Binding-site contacts:
Ligand atom O42 contacts residue TYR180 of chain 3.A at 4.1 Å.
Ligand atom O2 contacts residue MET313 of chain 3.A at 2.9 Å.
Ligand atom O41 contacts residue KCX175 of chain 3.A at 4.0 Å.
Ligand atom C5 contacts residue ZN1 of chain 3.C at 4.2 Å.
Ligand atom C4 contacts residue KCX175 of chain 3.A at 3.8 Å.
Ligand atom O42 contacts residue PHE177 of chain 3.A at 4.0 Å.
Ligand atom C2 contacts residue GLY314 of chain 3.A at 3.6 Å.
Ligand atom C5 contacts residue PHE90 of chain 3.A at 3.8 Å (hydrophobic).
Ligand atom C4 contacts residue TYR180 of chain 3.A at 3.1 Å (hydrophobic).
Ligand atom C2 contacts residue ASN363 of chain 3.A at 3.8 Å.
Ligand atom O2 contacts residue GLY364 of chain 3.A at 3.3 Å (h-bond).
Ligand atom O42 contacts residue ZN1 of chain 3.C at 2.9 Å.
Ligand atom C2 contacts residue ASP342 of chain 3.A at 3.8 Å.
Ligand atom C2 contacts residue GLY364 of chain 3.A at 4.1 Å.
Ligand atom O42 contacts residue HIS208 of chain 3.A at 4.2 Å.
Ligand atom C6 contacts residue HIS85 of chain 3.A at 3.7 Å.
Ligand atom C6 contacts residue ASP342 of chain 3.A at 3.3 Å.
Ligand atom C4 contacts residue ZN1 of chain 3.D at 2.9 Å.
Ligand atom O41 contacts residue HIS264 of chain 3.A at 4.2 Å.
Ligand atom O42 contacts residue KCX175 of chain 3.A at 2.8 Å (h-bond).
Ligand atom O42 contacts residue ZN1 of chain 3.D at 2.4 Å.
Ligand atom C4 contacts residue ZN1 of chain 3.C at 3.7 Å.
Ligand atom O2 contacts residue GLY314 of chain 3.A at 3.0 Å (h-bond).
Ligand atom O42 contacts residue HIS85 of chain 3.A at 3.9 Å.
Ligand atom O41 contacts residue HIS208 of chain 3.A at 3.3 Å.
Ligand atom O41 contacts residue ZN1 of chain 3.D at 2.7 Å.
Ligand atom N3 contacts residue TYR180 of chain 3.A at 3.1 Å (h-bond).
Ligand atom N1 contacts residue GLY364 of chain 3.A at 4.0 Å.
Ligand atom C6 contacts residue ZN1 of chain 3.C at 3.5 Å.
Ligand atom O41 contacts residue TYR180 of chain 3.A at 2.3 Å (h-bond).
Ligand atom C5 contacts residue TYR180 of chain 3.A at 3.5 Å (hydrophobic).
Ligand atom N3 contacts residue ASN363 of chain 3.A at 4.0 Å.
Ligand atom O2 contacts residue ASN363 of chain 3.A at 3.2 Å.
Ligand atom C2 contacts residue MET313 of chain 3.A at 3.8 Å (hydrophobic).
Ligand atom N1 contacts residue ASN363 of chain 3.A at 3.9 Å.
Ligand atom O42 contacts residue HIS264 of chain 3.A at 4.2 Å.
Ligand atom O41 contacts residue GLY314 of chain 3.A at 3.4 Å (h-bond).
Ligand atom C2 contacts residue TYR180 of chain 3.A at 4.2 Å (hydrophobic).
Ligand atom N3 contacts residue GLY314 of chain 3.A at 2.9 Å (h-bond).
Ligand atom N1 contacts residue ASP342 of chain 3.A at 3.2 Å (salt-bridge).

The protein below binds the small molecule below.
Small molecule (SMILES): NC(=O)NCCC(=O)O

Sequence of chain 3.A:
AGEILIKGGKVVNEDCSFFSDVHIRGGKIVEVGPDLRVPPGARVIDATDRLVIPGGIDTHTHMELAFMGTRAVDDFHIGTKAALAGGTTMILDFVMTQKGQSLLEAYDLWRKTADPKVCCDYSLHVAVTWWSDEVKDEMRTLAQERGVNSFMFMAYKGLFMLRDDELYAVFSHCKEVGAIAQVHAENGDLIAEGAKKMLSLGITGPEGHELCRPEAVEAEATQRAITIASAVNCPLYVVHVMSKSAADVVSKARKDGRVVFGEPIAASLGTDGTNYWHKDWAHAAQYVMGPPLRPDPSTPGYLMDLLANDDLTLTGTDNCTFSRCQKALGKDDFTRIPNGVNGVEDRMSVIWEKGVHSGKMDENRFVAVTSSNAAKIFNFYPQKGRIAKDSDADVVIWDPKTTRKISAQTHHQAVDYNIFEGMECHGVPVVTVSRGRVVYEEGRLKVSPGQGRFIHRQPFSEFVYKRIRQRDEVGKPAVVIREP